Binding-site contacts:
Ligand atom C8 contacts residue GLU194 of chain 1.B at 4.5 Å.
Ligand atom C5 contacts residue ASN191 of chain 1.B at 3.7 Å.
Ligand atom C1 contacts residue ASN191 of chain 1.B at 1.4 Å.
Ligand atom O7 contacts residue GLN189 of chain 1.B at 4.2 Å.
Ligand atom O6 contacts residue GLU194 of chain 1.B at 3.1 Å (salt-bridge).
Ligand atom C8 contacts residue THR193 of chain 1.B at 4.3 Å.
Ligand atom C1 contacts residue THR193 of chain 1.B at 3.3 Å.
Ligand atom C5 contacts residue THR193 of chain 1.B at 3.7 Å.
Ligand atom C2 contacts residue ASN191 of chain 1.B at 2.5 Å.
Ligand atom C1 contacts residue ILE156 of chain 1.B at 4.0 Å (hydrophobic).
Ligand atom O6 contacts residue THR193 of chain 1.B at 3.9 Å.
Ligand atom O7 contacts residue THR193 of chain 1.B at 4.1 Å.
Ligand atom C8 contacts residue GLN189 of chain 1.B at 4.4 Å.
Ligand atom O7 contacts residue LYS229 of chain 1.B at 4.1 Å.
Ligand atom C6 contacts residue GLU194 of chain 1.B at 4.3 Å.
Ligand atom C4 contacts residue ASN191 of chain 1.B at 4.3 Å.
Ligand atom C7 contacts residue ASN191 of chain 1.B at 3.4 Å.
Ligand atom C8 contacts residue ILE156 of chain 1.B at 3.9 Å (hydrophobic).
Ligand atom O7 contacts residue ASN191 of chain 1.B at 3.5 Å (h-bond).
Ligand atom C2 contacts residue ILE156 of chain 1.B at 4.4 Å (hydrophobic).
Ligand atom C7 contacts residue THR193 of chain 1.B at 4.5 Å.
Ligand atom O5 contacts residue THR193 of chain 1.B at 3.6 Å (h-bond).
Ligand atom C8 contacts residue THR150 of chain 1.B at 3.9 Å.
Ligand atom N2 contacts residue ASN191 of chain 1.B at 2.9 Å (h-bond).
Ligand atom O5 contacts residue ASN191 of chain 1.B at 2.4 Å (h-bond).
Ligand atom C7 contacts residue ILE156 of chain 1.B at 4.0 Å (hydrophobic).
Ligand atom N2 contacts residue ILE156 of chain 1.B at 3.6 Å.
Ligand atom C3 contacts residue ASN191 of chain 1.B at 3.8 Å.
Ligand atom C2 contacts residue THR193 of chain 1.B at 4.5 Å.

Sequence of chain 1.B:
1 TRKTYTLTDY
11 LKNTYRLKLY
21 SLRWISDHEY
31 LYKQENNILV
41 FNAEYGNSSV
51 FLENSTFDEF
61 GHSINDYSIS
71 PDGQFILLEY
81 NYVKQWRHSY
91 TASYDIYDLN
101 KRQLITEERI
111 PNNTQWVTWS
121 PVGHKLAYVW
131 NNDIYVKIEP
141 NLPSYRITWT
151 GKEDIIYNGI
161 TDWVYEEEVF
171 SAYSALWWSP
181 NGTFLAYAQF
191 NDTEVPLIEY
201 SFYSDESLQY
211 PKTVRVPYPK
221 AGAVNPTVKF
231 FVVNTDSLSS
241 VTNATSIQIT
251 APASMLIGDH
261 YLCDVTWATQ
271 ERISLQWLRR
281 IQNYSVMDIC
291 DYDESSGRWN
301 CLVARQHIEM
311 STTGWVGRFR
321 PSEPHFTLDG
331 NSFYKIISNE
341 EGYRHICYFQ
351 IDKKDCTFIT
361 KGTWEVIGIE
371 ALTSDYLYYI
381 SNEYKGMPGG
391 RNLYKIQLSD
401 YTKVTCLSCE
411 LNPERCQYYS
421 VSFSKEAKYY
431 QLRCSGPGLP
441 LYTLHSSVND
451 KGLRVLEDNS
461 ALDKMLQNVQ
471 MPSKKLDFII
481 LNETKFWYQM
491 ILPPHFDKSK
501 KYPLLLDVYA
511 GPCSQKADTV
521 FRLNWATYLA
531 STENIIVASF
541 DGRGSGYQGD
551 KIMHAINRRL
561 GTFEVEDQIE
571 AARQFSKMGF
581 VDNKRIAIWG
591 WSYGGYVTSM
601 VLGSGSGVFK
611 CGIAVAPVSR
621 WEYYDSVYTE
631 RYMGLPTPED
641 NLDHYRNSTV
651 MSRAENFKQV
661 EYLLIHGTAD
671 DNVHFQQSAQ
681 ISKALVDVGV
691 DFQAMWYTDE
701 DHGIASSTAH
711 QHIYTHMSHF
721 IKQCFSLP

The small molecule below binds the protein below.
Small molecule (SMILES): CC(=O)N[C@H]1[C@H](O[C@H]2[C@H](O)[C@@H](NC(C)=O)CO[C@@H]2CO)O[C@H](CO)[C@@H](O)[C@@H]1O